Binding-site contacts:
Ligand atom C3 contacts residue LYS40 of chain 1.A at 3.9 Å.
Ligand atom C10 contacts residue GOL1 of chain 1.E at 3.6 Å.
Ligand atom C17 contacts residue LEU17 of chain 1.A at 3.8 Å (hydrophobic).
Ligand atom C3 contacts residue ASP159 of chain 1.A at 3.8 Å.
Ligand atom C2 contacts residue PHE22 of chain 1.A at 3.8 Å (hydrophobic).
Ligand atom C14 contacts residue ALA38 of chain 1.A at 3.5 Å (hydrophobic).
Ligand atom N9 contacts residue VAL25 of chain 1.A at 3.8 Å.
Ligand atom N13 contacts residue ILE158 of chain 1.A at 3.7 Å.
Ligand atom C17 contacts residue LEU147 of chain 1.A at 3.8 Å (hydrophobic).
Ligand atom C4 contacts residue PHE22 of chain 1.A at 3.8 Å (hydrophobic).
Ligand atom C20 contacts residue ILE158 of chain 1.A at 3.8 Å (hydrophobic).
Ligand atom C1 contacts residue ASP159 of chain 1.A at 3.5 Å.
Ligand atom N22 contacts residue GLU144 of chain 1.A at 2.8 Å (salt-bridge).
Ligand atom C12 contacts residue LEU147 of chain 1.A at 3.8 Å (hydrophobic).
Ligand atom C20 contacts residue GOL1 of chain 1.E at 3.5 Å.
Ligand atom N22 contacts residue ASP101 of chain 1.A at 2.7 Å (salt-bridge).
Ligand atom N9 contacts residue ILE158 of chain 1.A at 3.6 Å.
Ligand atom C15 contacts residue ARG95 of chain 1.A at 3.9 Å.
Ligand atom C17 contacts residue GOL1 of chain 1.E at 3.2 Å.
Ligand atom C16 contacts residue LEU147 of chain 1.A at 3.6 Å (hydrophobic).
Ligand atom C11 contacts residue GOL1 of chain 1.E at 3.8 Å.
Ligand atom C15 contacts residue LEU147 of chain 1.A at 3.6 Å (hydrophobic).
Ligand atom C14 contacts residue LEU147 of chain 1.A at 3.6 Å (hydrophobic).
Ligand atom C21 contacts residue ASP101 of chain 1.A at 3.7 Å.
Ligand atom C11 contacts residue LEU147 of chain 1.A at 3.8 Å (hydrophobic).
Ligand atom C3 contacts residue PHE22 of chain 1.A at 3.3 Å (hydrophobic).
Ligand atom C2 contacts residue ASP159 of chain 1.A at 3.4 Å.
Ligand atom N18 contacts residue GOL1 of chain 1.E at 2.5 Å (h-bond).
Ligand atom C19 contacts residue GOL1 of chain 1.E at 3.2 Å.
Ligand atom C15 contacts residue GLU94 of chain 1.A at 3.5 Å.
Ligand atom C1 contacts residue GLU62 of chain 1.A at 3.9 Å.
Ligand atom C4 contacts residue VAL25 of chain 1.A at 3.7 Å (hydrophobic).
Ligand atom C2 contacts residue LYS40 of chain 1.A at 3.5 Å.
Ligand atom C5 contacts residue VAL25 of chain 1.A at 3.9 Å (hydrophobic).
Ligand atom C14 contacts residue GLU94 of chain 1.A at 3.6 Å.
Ligand atom C1 contacts residue LYS40 of chain 1.A at 3.6 Å.
Ligand atom O7 contacts residue LEU93 of chain 1.A at 3.4 Å.
Ligand atom C8 contacts residue ILE158 of chain 1.A at 3.7 Å (hydrophobic).
Ligand atom C15 contacts residue ALA38 of chain 1.A at 3.7 Å (hydrophobic).
Ligand atom O7 contacts residue ILE158 of chain 1.A at 3.8 Å.

This small molecule binds to this protein.
Small molecule (SMILES): NCCCNc1nc(-c2ccccc2O)nc2ccccc12

Sequence of chain 1.A:
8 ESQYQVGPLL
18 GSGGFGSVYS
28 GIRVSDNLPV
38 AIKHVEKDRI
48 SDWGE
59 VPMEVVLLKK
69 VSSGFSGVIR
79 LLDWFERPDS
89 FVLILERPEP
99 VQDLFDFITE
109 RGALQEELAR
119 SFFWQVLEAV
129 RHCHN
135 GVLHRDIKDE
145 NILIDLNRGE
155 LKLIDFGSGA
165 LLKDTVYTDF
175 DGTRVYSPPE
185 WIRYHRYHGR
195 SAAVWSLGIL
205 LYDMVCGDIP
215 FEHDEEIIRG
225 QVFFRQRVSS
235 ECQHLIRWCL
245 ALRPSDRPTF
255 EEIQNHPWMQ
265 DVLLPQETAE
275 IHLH